The small molecule below binds the protein below.
Small molecule (SMILES): Cc1cc([C@@H]2CN(C(=O)c3ccc(F)c(Cl)c3)CC(F)(F)C2)n2ncnc2n1

Binding-site contacts:
Ligand atom N9 contacts residue ILE251 of chain 1.D at 3.6 Å.
Ligand atom C22 contacts residue ILE291 of chain 1.D at 3.8 Å (hydrophobic).
Ligand atom C20 contacts residue PHE255 of chain 1.D at 3.7 Å (hydrophobic).
Ligand atom C21 contacts residue PHE287 of chain 1.D at 3.5 Å (hydrophobic).
Ligand atom C1 contacts residue LEU234 of chain 1.D at 3.5 Å (hydrophobic).
Ligand atom C20 contacts residue MET272 of chain 1.D at 3.5 Å (hydrophobic).
Ligand atom N3 contacts residue ILE251 of chain 1.D at 3.5 Å.
Ligand atom C6 contacts residue ILE251 of chain 1.D at 3.2 Å (hydrophobic).
Ligand atom C8 contacts residue PHE287 of chain 1.D at 3.8 Å (hydrophobic).
Ligand atom N15 contacts residue LEU195 of chain 1.D at 3.6 Å.
Ligand atom F28 contacts residue MET272 of chain 1.D at 3.3 Å.
Ligand atom N7 contacts residue GLN284 of chain 1.D at 2.9 Å (h-bond).
Ligand atom C27 contacts residue PHE287 of chain 1.D at 3.2 Å (hydrophobic).
Ligand atom N7 contacts residue GLN237 of chain 1.D at 3.4 Å (h-bond).
Ligand atom N5 contacts residue ILE251 of chain 1.D at 3.0 Å.
Ligand atom CL24 contacts residue MET272 of chain 1.D at 3.7 Å.
Ligand atom C27 contacts residue MET272 of chain 1.D at 3.2 Å (hydrophobic).
Ligand atom C1 contacts residue ILE251 of chain 1.D at 3.4 Å (hydrophobic).
Ligand atom C4 contacts residue GLN237 of chain 1.D at 3.6 Å.
Ligand atom C10 contacts residue TYR80 of chain 1.D at 3.4 Å (hydrophobic).
Ligand atom C4 contacts residue PHE287 of chain 1.D at 3.5 Å (hydrophobic).
Ligand atom C22 contacts residue MET272 of chain 1.D at 3.6 Å (hydrophobic).
Ligand atom F28 contacts residue PHE287 of chain 1.D at 3.5 Å.
Ligand atom C8 contacts residue GLN284 of chain 1.D at 3.1 Å.
Ligand atom C17 contacts residue LEU195 of chain 1.D at 3.7 Å (hydrophobic).
Ligand atom C2 contacts residue LEU234 of chain 1.D at 3.8 Å (hydrophobic).
Ligand atom CL24 contacts residue TYR252 of chain 1.D at 3.3 Å.
Ligand atom C10 contacts residue LEU234 of chain 1.D at 3.6 Å (hydrophobic).
Ligand atom N3 contacts residue GLN237 of chain 1.D at 3.1 Å (h-bond).
Ligand atom F25 contacts residue PHE255 of chain 1.D at 3.0 Å.
Ligand atom C16 contacts residue PHE287 of chain 1.D at 3.4 Å (hydrophobic).
Ligand atom C2 contacts residue ILE251 of chain 1.D at 3.5 Å (hydrophobic).
Ligand atom F26 contacts residue HIS81 of chain 1.D at 3.0 Å.
Ligand atom N3 contacts residue PHE287 of chain 1.D at 3.8 Å.
Ligand atom C4 contacts residue ILE251 of chain 1.D at 3.2 Å (hydrophobic).
Ligand atom N5 contacts residue PHE287 of chain 1.D at 3.7 Å.
Ligand atom C22 contacts residue PHE287 of chain 1.D at 3.4 Å (hydrophobic).
Ligand atom N7 contacts residue PHE287 of chain 1.D at 3.7 Å.
Ligand atom C23 contacts residue PHE287 of chain 1.D at 3.8 Å (hydrophobic).
Ligand atom C21 contacts residue MET272 of chain 1.D at 3.3 Å (hydrophobic).

Sequence of chain 1.D:
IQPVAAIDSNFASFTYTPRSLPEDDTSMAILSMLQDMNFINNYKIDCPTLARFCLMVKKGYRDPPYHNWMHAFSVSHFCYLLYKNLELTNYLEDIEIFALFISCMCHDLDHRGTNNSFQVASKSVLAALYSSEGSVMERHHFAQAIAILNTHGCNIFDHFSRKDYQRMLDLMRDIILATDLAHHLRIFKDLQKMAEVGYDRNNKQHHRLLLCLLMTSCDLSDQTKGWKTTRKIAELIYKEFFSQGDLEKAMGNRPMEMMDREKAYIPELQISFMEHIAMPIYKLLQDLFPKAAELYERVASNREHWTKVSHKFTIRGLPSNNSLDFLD